Sequence of chain 1.B:
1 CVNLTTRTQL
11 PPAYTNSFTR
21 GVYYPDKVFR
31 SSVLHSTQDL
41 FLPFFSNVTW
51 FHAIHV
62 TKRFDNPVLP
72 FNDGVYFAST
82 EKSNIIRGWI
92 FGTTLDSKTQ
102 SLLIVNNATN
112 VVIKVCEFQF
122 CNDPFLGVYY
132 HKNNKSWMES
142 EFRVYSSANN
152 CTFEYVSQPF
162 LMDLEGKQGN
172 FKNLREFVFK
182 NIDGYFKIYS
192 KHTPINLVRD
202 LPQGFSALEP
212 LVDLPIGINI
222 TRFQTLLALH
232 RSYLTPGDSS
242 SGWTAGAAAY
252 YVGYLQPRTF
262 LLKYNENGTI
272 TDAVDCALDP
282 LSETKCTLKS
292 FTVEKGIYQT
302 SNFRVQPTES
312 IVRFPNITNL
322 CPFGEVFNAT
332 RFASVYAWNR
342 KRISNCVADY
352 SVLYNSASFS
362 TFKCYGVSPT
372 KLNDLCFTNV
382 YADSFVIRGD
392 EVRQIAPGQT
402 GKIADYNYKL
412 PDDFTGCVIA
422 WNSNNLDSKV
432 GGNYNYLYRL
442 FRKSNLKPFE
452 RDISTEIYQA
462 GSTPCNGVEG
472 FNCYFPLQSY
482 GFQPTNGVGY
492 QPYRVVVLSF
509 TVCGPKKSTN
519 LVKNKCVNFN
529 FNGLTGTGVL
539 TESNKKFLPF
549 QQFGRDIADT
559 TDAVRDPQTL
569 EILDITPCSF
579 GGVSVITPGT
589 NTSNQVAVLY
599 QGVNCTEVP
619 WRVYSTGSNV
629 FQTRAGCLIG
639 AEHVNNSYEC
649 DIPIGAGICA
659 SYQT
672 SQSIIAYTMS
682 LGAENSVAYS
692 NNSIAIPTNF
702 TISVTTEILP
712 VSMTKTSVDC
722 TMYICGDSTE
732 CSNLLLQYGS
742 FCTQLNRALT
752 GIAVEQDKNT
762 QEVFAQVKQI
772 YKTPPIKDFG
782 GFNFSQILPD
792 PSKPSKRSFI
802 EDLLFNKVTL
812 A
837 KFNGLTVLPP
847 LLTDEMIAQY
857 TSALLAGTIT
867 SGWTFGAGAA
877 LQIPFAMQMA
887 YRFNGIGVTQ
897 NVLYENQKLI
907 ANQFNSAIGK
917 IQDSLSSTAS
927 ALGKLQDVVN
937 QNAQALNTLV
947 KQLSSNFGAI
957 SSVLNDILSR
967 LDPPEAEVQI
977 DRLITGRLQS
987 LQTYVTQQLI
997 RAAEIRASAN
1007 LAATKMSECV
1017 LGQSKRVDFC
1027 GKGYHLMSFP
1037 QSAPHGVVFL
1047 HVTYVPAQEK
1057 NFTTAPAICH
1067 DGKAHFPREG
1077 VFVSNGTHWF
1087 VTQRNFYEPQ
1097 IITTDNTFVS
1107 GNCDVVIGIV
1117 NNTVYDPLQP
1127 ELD

A protein and the small-molecule ligand that binds it are described below.
Small molecule (SMILES): CC(=O)N[C@H]1[C@H](O[C@H]2[C@H](O)[C@@H](NC(C)=O)CO[C@@H]2CO)O[C@H](CO)[C@@H](O)[C@@H]1O

Sequence of chain 1.C:
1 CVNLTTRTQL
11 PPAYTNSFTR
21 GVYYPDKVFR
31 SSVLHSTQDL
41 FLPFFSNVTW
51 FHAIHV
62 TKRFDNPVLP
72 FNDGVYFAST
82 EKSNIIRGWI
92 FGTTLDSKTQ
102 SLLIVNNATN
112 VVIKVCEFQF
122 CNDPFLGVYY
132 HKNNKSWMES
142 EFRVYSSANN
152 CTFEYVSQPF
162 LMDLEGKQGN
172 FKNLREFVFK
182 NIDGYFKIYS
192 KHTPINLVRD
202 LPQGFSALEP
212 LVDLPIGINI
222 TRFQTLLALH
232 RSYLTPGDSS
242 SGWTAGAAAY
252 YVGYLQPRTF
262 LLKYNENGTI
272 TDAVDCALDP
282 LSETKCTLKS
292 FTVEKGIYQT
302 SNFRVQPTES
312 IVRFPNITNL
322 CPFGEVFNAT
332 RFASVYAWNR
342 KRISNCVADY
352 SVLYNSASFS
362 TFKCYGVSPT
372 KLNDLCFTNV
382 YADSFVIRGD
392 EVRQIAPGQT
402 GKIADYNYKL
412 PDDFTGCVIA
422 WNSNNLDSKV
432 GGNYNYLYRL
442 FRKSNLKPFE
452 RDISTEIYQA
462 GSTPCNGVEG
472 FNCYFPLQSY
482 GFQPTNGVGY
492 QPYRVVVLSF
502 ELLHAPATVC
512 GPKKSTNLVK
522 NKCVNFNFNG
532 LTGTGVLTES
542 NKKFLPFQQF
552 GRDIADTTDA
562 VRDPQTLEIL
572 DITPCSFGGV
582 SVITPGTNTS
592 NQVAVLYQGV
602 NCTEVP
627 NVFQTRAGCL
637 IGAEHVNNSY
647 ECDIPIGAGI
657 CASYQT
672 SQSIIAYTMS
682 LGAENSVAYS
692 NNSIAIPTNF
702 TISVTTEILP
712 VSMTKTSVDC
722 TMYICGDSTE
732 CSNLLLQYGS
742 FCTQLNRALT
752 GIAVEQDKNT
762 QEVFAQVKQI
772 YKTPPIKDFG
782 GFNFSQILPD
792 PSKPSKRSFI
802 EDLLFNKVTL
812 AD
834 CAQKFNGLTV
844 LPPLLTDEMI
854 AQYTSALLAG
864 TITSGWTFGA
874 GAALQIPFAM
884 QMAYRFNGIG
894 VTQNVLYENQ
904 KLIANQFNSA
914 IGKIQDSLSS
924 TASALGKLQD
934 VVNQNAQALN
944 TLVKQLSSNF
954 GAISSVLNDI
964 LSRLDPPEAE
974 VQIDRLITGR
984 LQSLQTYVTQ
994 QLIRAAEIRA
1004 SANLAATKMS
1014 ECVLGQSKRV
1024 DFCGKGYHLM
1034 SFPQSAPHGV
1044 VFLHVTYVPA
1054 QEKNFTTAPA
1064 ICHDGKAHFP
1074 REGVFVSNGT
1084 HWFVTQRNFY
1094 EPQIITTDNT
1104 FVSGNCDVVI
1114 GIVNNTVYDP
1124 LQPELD

Binding-site contacts:
Ligand atom O6 contacts residue LYS544 of chain 1.B at 4.3 Å.
Ligand atom C1 contacts residue ASN268 of chain 1.C at 1.5 Å.
Ligand atom C7 contacts residue ASN268 of chain 1.C at 3.7 Å.
Ligand atom C3 contacts residue ASN268 of chain 1.C at 3.8 Å.
Ligand atom C4 contacts residue ASN268 of chain 1.C at 4.3 Å.
Ligand atom C7 contacts residue GLU267 of chain 1.C at 4.5 Å.
Ligand atom N2 contacts residue GLU267 of chain 1.C at 4.2 Å.
Ligand atom O5 contacts residue ASN268 of chain 1.C at 2.2 Å (h-bond).
Ligand atom N2 contacts residue ASN268 of chain 1.C at 3.0 Å (h-bond).
Ligand atom C6 contacts residue ASN268 of chain 1.C at 4.5 Å.
Ligand atom C5 contacts residue ASN268 of chain 1.C at 3.6 Å.
Ligand atom O7 contacts residue GLU267 of chain 1.C at 4.0 Å.
Ligand atom C2 contacts residue ASN268 of chain 1.C at 2.6 Å.
Ligand atom C8 contacts residue ASN268 of chain 1.C at 3.2 Å.